Binding-site contacts:
Ligand atom C3 contacts residue ASN444 of chain 1.D at 3.8 Å.
Ligand atom C8 contacts residue ASN444 of chain 1.D at 4.3 Å.
Ligand atom C8 contacts residue TRP606 of chain 1.D at 4.0 Å (hydrophobic).
Ligand atom C8 contacts residue PHE297 of chain 1.D at 3.8 Å (hydrophobic).
Ligand atom O5 contacts residue ASN444 of chain 1.D at 2.4 Å (h-bond).
Ligand atom C8 contacts residue ILE448 of chain 1.D at 4.4 Å (hydrophobic).
Ligand atom C2 contacts residue ASN444 of chain 1.D at 2.4 Å.
Ligand atom C5 contacts residue ASN444 of chain 1.D at 3.7 Å.
Ligand atom C7 contacts residue ASN444 of chain 1.D at 3.3 Å.
Ligand atom N2 contacts residue ASN444 of chain 1.D at 2.9 Å (h-bond).
Ligand atom C4 contacts residue ASN444 of chain 1.D at 4.2 Å.
Ligand atom O7 contacts residue ASN444 of chain 1.D at 3.3 Å (h-bond).
Ligand atom C1 contacts residue ASN444 of chain 1.D at 1.4 Å.

Sequence of chain 1.D:
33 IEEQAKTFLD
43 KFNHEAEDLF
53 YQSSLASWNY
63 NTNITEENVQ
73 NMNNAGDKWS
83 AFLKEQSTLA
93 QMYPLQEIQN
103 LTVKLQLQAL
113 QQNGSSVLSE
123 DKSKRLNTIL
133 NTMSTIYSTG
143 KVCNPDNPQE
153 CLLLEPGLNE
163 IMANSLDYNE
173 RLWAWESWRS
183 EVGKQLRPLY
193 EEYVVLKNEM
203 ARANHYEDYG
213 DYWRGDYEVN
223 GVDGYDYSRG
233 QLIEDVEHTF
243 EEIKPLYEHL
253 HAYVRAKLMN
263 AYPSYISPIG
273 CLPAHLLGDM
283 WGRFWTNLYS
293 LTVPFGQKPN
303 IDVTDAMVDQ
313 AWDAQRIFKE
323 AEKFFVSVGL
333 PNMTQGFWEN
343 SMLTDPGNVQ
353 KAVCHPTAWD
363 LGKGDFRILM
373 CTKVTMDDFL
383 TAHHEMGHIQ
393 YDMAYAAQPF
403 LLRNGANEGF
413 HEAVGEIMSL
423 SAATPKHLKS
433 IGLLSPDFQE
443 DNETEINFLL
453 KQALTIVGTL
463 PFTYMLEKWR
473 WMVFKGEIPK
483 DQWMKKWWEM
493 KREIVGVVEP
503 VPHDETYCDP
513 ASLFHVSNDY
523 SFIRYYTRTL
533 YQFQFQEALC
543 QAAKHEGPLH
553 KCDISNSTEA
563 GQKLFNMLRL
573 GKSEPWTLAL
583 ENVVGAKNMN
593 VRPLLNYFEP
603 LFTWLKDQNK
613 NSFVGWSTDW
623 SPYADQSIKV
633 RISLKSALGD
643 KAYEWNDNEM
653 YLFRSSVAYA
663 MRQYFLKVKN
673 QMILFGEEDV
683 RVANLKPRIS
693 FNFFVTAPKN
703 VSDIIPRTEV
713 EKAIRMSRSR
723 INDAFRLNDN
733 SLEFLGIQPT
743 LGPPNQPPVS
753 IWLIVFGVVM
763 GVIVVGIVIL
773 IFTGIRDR

A protein and the small-molecule ligand that binds it are described below.
Small molecule (SMILES): CC(=O)N[C@H]1[C@H](O[C@H]2[C@H](O)[C@@H](NC(C)=O)CO[C@@H]2CO)O[C@H](CO)[C@@H](O)[C@@H]1O